Binding-site contacts:
Ligand atom C3 contacts residue ASN204 of chain 1.M at 3.7 Å.
Ligand atom O5 contacts residue ASN204 of chain 1.M at 2.4 Å (h-bond).
Ligand atom C1 contacts residue ASN204 of chain 1.M at 1.4 Å.
Ligand atom C8 contacts residue ARG243 of chain 1.M at 4.4 Å.
Ligand atom C4 contacts residue ASN204 of chain 1.M at 4.2 Å.
Ligand atom C7 contacts residue ASN204 of chain 1.M at 3.2 Å.
Ligand atom C8 contacts residue ILE242 of chain 1.M at 4.2 Å (hydrophobic).
Ligand atom C5 contacts residue ASN204 of chain 1.M at 3.7 Å.
Ligand atom C2 contacts residue THR206 of chain 1.M at 4.5 Å.
Ligand atom C7 contacts residue HIS321 of chain 1.M at 3.9 Å.
Ligand atom O7 contacts residue ASN204 of chain 1.M at 3.1 Å (h-bond).
Ligand atom C3 contacts residue THR206 of chain 1.M at 4.4 Å.
Ligand atom C1 contacts residue THR206 of chain 1.M at 3.5 Å.
Ligand atom O5 contacts residue THR206 of chain 1.M at 4.0 Å.
Ligand atom C8 contacts residue HIS321 of chain 1.M at 4.5 Å.
Ligand atom C2 contacts residue ASN204 of chain 1.M at 2.4 Å.
Ligand atom O7 contacts residue ILE242 of chain 1.M at 4.1 Å.
Ligand atom C7 contacts residue ILE242 of chain 1.M at 4.5 Å (hydrophobic).
Ligand atom C8 contacts residue ASN204 of chain 1.M at 4.3 Å.
Ligand atom O7 contacts residue HIS321 of chain 1.M at 3.0 Å.
Ligand atom C8 contacts residue ILE247 of chain 1.M at 4.0 Å (hydrophobic).
Ligand atom N2 contacts residue ASN204 of chain 1.M at 2.8 Å (h-bond).
Ligand atom C5 contacts residue THR206 of chain 1.M at 4.0 Å.
Ligand atom C8 contacts residue SER244 of chain 1.M at 3.3 Å.

Sequence of chain 1.M:
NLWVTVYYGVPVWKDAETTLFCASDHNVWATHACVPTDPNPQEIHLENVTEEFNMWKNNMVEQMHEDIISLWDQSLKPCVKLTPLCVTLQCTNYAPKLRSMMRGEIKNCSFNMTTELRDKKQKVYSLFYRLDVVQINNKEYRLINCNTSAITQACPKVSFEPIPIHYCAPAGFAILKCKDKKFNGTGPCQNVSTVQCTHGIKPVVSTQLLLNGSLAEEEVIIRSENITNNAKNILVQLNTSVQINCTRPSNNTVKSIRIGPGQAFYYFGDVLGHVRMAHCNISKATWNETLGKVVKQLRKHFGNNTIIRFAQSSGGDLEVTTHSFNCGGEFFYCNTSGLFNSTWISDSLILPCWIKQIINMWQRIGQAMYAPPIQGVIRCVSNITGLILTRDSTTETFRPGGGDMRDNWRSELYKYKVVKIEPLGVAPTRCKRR

This small molecule binds to this protein.
Small molecule (SMILES): CC(=O)N[C@@H]1[C@@H](O)[C@H](O)[C@@H](CO)O[C@H]1O